Binding-site contacts:
Ligand atom C contacts residue ILE92 of chain 1.B at 4.4 Å (hydrophobic).
Ligand atom O3 contacts residue ARG49 of chain 1.B at 4.2 Å.
Ligand atom C contacts residue PRO94 of chain 1.B at 3.7 Å (hydrophobic).
Ligand atom O contacts residue SER93 of chain 1.B at 3.3 Å.
Ligand atom O contacts residue PRO94 of chain 1.B at 3.2 Å (h-bond).
Ligand atom O contacts residue THR73 of chain 1.B at 2.9 Å (h-bond).
Ligand atom C contacts residue GLU45 of chain 1.B at 3.6 Å.
Ligand atom CA contacts residue LYS133 of chain 1.B at 1.4 Å.
Ligand atom CB contacts residue LYS133 of chain 1.B at 2.5 Å.
Ligand atom OXT contacts residue GLU45 of chain 1.B at 4.0 Å.
Ligand atom O3 contacts residue THR161 of chain 1.B at 4.3 Å.
Ligand atom O3 contacts residue GLU45 of chain 1.B at 2.8 Å (salt-bridge).
Ligand atom OXT contacts residue ARG49 of chain 1.B at 2.9 Å (salt-bridge).
Ligand atom CB contacts residue PHE135 of chain 1.B at 3.8 Å (hydrophobic).
Ligand atom O3 contacts residue LYS133 of chain 1.B at 2.2 Å (salt-bridge).
Ligand atom O contacts residue GLY72 of chain 1.B at 3.9 Å.
Ligand atom OXT contacts residue GLY72 of chain 1.B at 4.2 Å.
Ligand atom CA contacts residue PRO94 of chain 1.B at 4.4 Å (hydrophobic).
Ligand atom O contacts residue GLU45 of chain 1.B at 3.8 Å.
Ligand atom C contacts residue ARG49 of chain 1.B at 3.8 Å.
Ligand atom O contacts residue ILE92 of chain 1.B at 3.6 Å (h-bond).
Ligand atom C contacts residue THR73 of chain 1.B at 3.4 Å.
Ligand atom CB contacts residue ARG49 of chain 1.B at 3.4 Å.
Ligand atom OXT contacts residue LYS133 of chain 1.B at 3.5 Å (salt-bridge).
Ligand atom CA contacts residue ILE92 of chain 1.B at 4.3 Å (hydrophobic).
Ligand atom O3 contacts residue VAL20 of chain 1.B at 4.0 Å.
Ligand atom OXT contacts residue PRO94 of chain 1.B at 3.8 Å.
Ligand atom O3 contacts residue ILE92 of chain 1.B at 4.2 Å.
Ligand atom C contacts residue GLY72 of chain 1.B at 4.4 Å.
Ligand atom OXT contacts residue PRO152 of chain 1.C at 4.0 Å.
Ligand atom OXT contacts residue THR73 of chain 1.B at 2.7 Å (h-bond).
Ligand atom CA contacts residue ARG49 of chain 1.B at 4.0 Å.
Ligand atom CA contacts residue GLU45 of chain 1.B at 3.8 Å.
Ligand atom C contacts residue LYS133 of chain 1.B at 2.4 Å.
Ligand atom C contacts residue SER93 of chain 1.B at 4.3 Å.
Ligand atom O contacts residue LYS133 of chain 1.B at 2.5 Å (salt-bridge).

Sequence of chain 1.B:
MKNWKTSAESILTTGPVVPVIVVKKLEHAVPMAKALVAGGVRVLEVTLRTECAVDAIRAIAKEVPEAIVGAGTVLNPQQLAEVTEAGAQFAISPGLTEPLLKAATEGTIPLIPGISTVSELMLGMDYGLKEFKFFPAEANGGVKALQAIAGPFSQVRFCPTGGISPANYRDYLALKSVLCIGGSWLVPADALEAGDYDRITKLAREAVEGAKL

This small molecule binds to this protein.
Small molecule (SMILES): CC(=O)C(=O)O

Sequence of chain 1.C:
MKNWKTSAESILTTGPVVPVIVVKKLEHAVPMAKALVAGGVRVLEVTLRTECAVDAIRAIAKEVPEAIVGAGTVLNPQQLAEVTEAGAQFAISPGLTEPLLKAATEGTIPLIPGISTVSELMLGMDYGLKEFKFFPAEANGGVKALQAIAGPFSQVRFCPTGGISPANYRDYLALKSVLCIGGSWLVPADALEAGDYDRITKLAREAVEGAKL